Sequence of chain 1.A:
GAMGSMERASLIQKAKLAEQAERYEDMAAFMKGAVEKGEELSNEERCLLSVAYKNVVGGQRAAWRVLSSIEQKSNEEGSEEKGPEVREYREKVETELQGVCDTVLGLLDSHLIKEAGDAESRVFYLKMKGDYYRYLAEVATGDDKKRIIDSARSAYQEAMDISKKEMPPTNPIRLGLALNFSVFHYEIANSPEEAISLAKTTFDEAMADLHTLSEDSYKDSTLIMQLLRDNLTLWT

The small molecule below binds the protein below.
Small molecule (SMILES): CC(C)(Oc1ccc(Cl)cc1)C(=O)NCCS

Sequence of chain 1.B:
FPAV

Binding-site contacts:
Ligand atom O06 contacts residue LF51 of chain 1.G at 4.3 Å.
Ligand atom C08 contacts residue LF51 of chain 1.G at 3.4 Å.
Ligand atom C10 contacts residue CYS47 of chain 1.A at 3.5 Å (hydrophobic).
Ligand atom C11 contacts residue CYS47 of chain 1.A at 3.1 Å (hydrophobic).
Ligand atom C15 contacts residue LEU223 of chain 1.A at 3.9 Å (hydrophobic).
Ligand atom C17 contacts residue ILE173 of chain 1.A at 4.0 Å (hydrophobic).
Ligand atom O13 contacts residue LF51 of chain 1.G at 3.4 Å.
Ligand atom CL1 contacts residue ILE173 of chain 1.A at 4.0 Å.
Ligand atom C11 contacts residue LF51 of chain 1.G at 4.2 Å.
Ligand atom CL1 contacts residue LYS127 of chain 1.A at 3.4 Å.
Ligand atom C02 contacts residue PRO172 of chain 1.A at 4.2 Å (hydrophobic).
Ligand atom C03 contacts residue VAL5 of chain 1.B at 3.5 Å (hydrophobic).
Ligand atom C15 contacts residue LF51 of chain 1.G at 3.3 Å.
Ligand atom C16 contacts residue PRO172 of chain 1.A at 3.8 Å (hydrophobic).
Ligand atom C17 contacts residue PRO172 of chain 1.A at 3.1 Å (hydrophobic).
Ligand atom S12 contacts residue CYS47 of chain 1.A at 2.0 Å (h-bond).
Ligand atom CL1 contacts residue PRO172 of chain 1.A at 4.4 Å.
Ligand atom CL1 contacts residue GLY176 of chain 1.A at 4.5 Å.
Ligand atom C05 contacts residue ILE224 of chain 1.A at 4.3 Å (hydrophobic).
Ligand atom C07 contacts residue LF51 of chain 1.G at 4.0 Å.
Ligand atom CL1 contacts residue PHE124 of chain 1.A at 4.2 Å.
Ligand atom O06 contacts residue ILE224 of chain 1.A at 4.4 Å.
Ligand atom C16 contacts residue ILE224 of chain 1.A at 3.5 Å (hydrophobic).
Ligand atom C04 contacts residue VAL5 of chain 1.B at 4.0 Å (hydrophobic).
Ligand atom CL1 contacts residue VAL5 of chain 1.B at 4.5 Å.
Ligand atom C10 contacts residue LF51 of chain 1.G at 3.1 Å.
Ligand atom C17 contacts residue VAL5 of chain 1.B at 4.3 Å (hydrophobic).
Ligand atom C02 contacts residue VAL5 of chain 1.B at 4.0 Å (hydrophobic).
Ligand atom C11 contacts residue VAL51 of chain 1.A at 3.9 Å (hydrophobic).
Ligand atom N09 contacts residue CYS47 of chain 1.A at 4.4 Å.
Ligand atom C17 contacts residue ILE224 of chain 1.A at 4.0 Å (hydrophobic).
Ligand atom S12 contacts residue PHE124 of chain 1.A at 3.9 Å.
Ligand atom N09 contacts residue LF51 of chain 1.G at 2.8 Å (h-bond).
Ligand atom C14 contacts residue VAL5 of chain 1.B at 3.9 Å (hydrophobic).